Sequence of chain 1.D:
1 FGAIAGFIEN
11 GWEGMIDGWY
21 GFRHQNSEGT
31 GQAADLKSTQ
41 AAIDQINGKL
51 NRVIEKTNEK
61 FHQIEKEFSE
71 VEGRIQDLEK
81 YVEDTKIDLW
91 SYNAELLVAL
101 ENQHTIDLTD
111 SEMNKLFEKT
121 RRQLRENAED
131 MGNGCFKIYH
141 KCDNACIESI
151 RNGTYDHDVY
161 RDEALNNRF

The small molecule below binds the protein below.
Small molecule (SMILES): CC(=O)N[C@@H]1[C@@H](O)[C@H](O)[C@@H](CO)O[C@H]1O

Sequence of chain 1.C:
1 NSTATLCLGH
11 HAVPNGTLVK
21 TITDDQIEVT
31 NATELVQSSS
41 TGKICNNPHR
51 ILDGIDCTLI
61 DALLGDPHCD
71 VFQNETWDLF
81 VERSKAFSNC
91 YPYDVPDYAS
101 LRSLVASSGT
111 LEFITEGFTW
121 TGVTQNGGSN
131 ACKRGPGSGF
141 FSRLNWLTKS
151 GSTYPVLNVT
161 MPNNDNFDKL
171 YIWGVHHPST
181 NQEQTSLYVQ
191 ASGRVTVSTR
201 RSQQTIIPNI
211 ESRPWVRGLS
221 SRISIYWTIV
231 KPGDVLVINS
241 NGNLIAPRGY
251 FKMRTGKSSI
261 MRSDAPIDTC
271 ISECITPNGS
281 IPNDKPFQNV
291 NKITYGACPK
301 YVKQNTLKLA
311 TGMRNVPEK

Binding-site contacts:
Ligand atom C8 contacts residue ASN278 of chain 1.C at 4.2 Å.
Ligand atom O6 contacts residue ASN291 of chain 1.C at 4.0 Å.
Ligand atom C2 contacts residue ASN278 of chain 1.C at 2.4 Å.
Ligand atom C5 contacts residue ASN278 of chain 1.C at 3.7 Å.
Ligand atom C3 contacts residue VAL290 of chain 1.C at 4.1 Å (hydrophobic).
Ligand atom N2 contacts residue ASN278 of chain 1.C at 2.8 Å (h-bond).
Ligand atom O7 contacts residue ASN278 of chain 1.C at 2.9 Å (h-bond).
Ligand atom C7 contacts residue ASN278 of chain 1.C at 3.0 Å.
Ligand atom C4 contacts residue ASN278 of chain 1.C at 4.2 Å.
Ligand atom C8 contacts residue VAL290 of chain 1.C at 3.8 Å (hydrophobic).
Ligand atom O6 contacts residue GLU67 of chain 1.D at 4.0 Å.
Ligand atom O5 contacts residue ASN278 of chain 1.C at 2.4 Å (h-bond).
Ligand atom C1 contacts residue ASN278 of chain 1.C at 1.4 Å.
Ligand atom O5 contacts residue ASN291 of chain 1.C at 4.1 Å.
Ligand atom N2 contacts residue VAL290 of chain 1.C at 3.4 Å (h-bond).
Ligand atom C3 contacts residue ASN278 of chain 1.C at 3.8 Å.
Ligand atom C8 contacts residue SER38 of chain 1.C at 3.5 Å.
Ligand atom C1 contacts residue ASN291 of chain 1.C at 4.1 Å.
Ligand atom C7 contacts residue VAL290 of chain 1.C at 4.3 Å (hydrophobic).
Ligand atom C5 contacts residue ASN291 of chain 1.C at 4.2 Å.
Ligand atom C2 contacts residue VAL290 of chain 1.C at 3.9 Å (hydrophobic).
Ligand atom C1 contacts residue VAL290 of chain 1.C at 3.6 Å (hydrophobic).